A protein and the small-molecule ligand that binds it are described below.
Small molecule (SMILES): O=c1c(O)c(-c2ccc(O)cc2O)oc2cc(O)cc(O)c12

Binding-site contacts:
Ligand atom CAM contacts residue PRO1 of chain 1.B at 3.7 Å (hydrophobic).
Ligand atom CAN contacts residue TYR95 of chain 1.A at 3.7 Å (hydrophobic).
Ligand atom CAS contacts residue TRP108 of chain 1.B at 3.5 Å (hydrophobic).
Ligand atom OAG contacts residue MET2 of chain 1.B at 3.4 Å.
Ligand atom CAO contacts residue PHE113 of chain 1.B at 3.3 Å (hydrophobic).
Ligand atom OAA contacts residue TYR95 of chain 1.A at 3.5 Å.
Ligand atom OAF contacts residue THR112 of chain 1.B at 3.4 Å.
Ligand atom CAI contacts residue PHE113 of chain 1.B at 3.5 Å (hydrophobic).
Ligand atom OAE contacts residue PRO1 of chain 1.B at 3.5 Å.
Ligand atom OAC contacts residue PHE113 of chain 1.B at 3.7 Å.
Ligand atom CAT contacts residue TYR95 of chain 1.A at 3.6 Å (hydrophobic).
Ligand atom CAR contacts residue TRP108 of chain 1.B at 3.6 Å (hydrophobic).
Ligand atom OAE contacts residue SER63 of chain 1.B at 3.5 Å.
Ligand atom CAM contacts residue TYR95 of chain 1.A at 3.5 Å (hydrophobic).
Ligand atom CAV contacts residue VAL106 of chain 1.B at 3.6 Å (hydrophobic).
Ligand atom CAU contacts residue HIS62 of chain 1.B at 3.5 Å.
Ligand atom OAG contacts residue HIS62 of chain 1.B at 3.0 Å.
Ligand atom CAP contacts residue TRP108 of chain 1.B at 3.5 Å (hydrophobic).
Ligand atom OAF contacts residue PHE113 of chain 1.B at 3.3 Å (h-bond).
Ligand atom CAQ contacts residue PRO1 of chain 1.B at 3.7 Å (hydrophobic).
Ligand atom OAB contacts residue PRO1 of chain 1.B at 2.5 Å (h-bond).
Ligand atom CAR contacts residue PHE113 of chain 1.B at 3.7 Å (hydrophobic).
Ligand atom CAW contacts residue VAL106 of chain 1.B at 3.7 Å (hydrophobic).
Ligand atom CAK contacts residue ILE64 of chain 1.B at 3.8 Å (hydrophobic).
Ligand atom CAV contacts residue MET2 of chain 1.B at 3.6 Å (hydrophobic).
Ligand atom CAW contacts residue MET2 of chain 1.B at 3.8 Å (hydrophobic).
Ligand atom OAG contacts residue MET101 of chain 1.B at 3.7 Å.
Ligand atom CAJ contacts residue TYR95 of chain 1.A at 3.8 Å (hydrophobic).
Ligand atom CAK contacts residue TYR95 of chain 1.A at 3.7 Å (hydrophobic).
Ligand atom OAB contacts residue TYR95 of chain 1.A at 3.8 Å.
Ligand atom OAE contacts residue ILE64 of chain 1.B at 3.0 Å (h-bond).
Ligand atom CAS contacts residue PHE113 of chain 1.B at 3.5 Å (hydrophobic).
Ligand atom OAC contacts residue TYR36 of chain 1.B at 3.2 Å.
Ligand atom CAV contacts residue ASN97 of chain 1.A at 3.3 Å.
Ligand atom OAA contacts residue ILE64 of chain 1.B at 3.7 Å.
Ligand atom CAP contacts residue PHE113 of chain 1.B at 3.8 Å (hydrophobic).
Ligand atom OAF contacts residue TRP108 of chain 1.B at 3.6 Å.
Ligand atom OAG contacts residue ASN97 of chain 1.A at 2.6 Å (h-bond).
Ligand atom CAW contacts residue ASN97 of chain 1.A at 3.3 Å.
Ligand atom OAD contacts residue TYR36 of chain 1.B at 3.4 Å.

Sequence of chain 1.B:
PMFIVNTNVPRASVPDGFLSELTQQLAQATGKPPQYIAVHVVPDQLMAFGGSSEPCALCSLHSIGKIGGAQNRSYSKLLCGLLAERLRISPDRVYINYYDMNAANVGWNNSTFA

Sequence of chain 1.A:
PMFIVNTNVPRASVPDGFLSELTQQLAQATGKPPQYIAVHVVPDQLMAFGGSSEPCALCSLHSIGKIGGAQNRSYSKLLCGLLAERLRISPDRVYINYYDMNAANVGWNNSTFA